Binding-site contacts:
Ligand atom N6 contacts residue TYR21 of chain 1.A at 3.2 Å (h-bond).
Ligand atom N7 contacts residue TYR21 of chain 1.A at 2.9 Å (h-bond).
Ligand atom C6 contacts residue PHE96 of chain 1.A at 3.5 Å (hydrophobic).
Ligand atom N3 contacts residue LEU136 of chain 1.B at 3.4 Å.
Ligand atom C5 contacts residue TYR21 of chain 1.B at 3.4 Å (hydrophobic).
Ligand atom N6 contacts residue PHE96 of chain 1.A at 3.2 Å.
Ligand atom OP2 contacts residue ASN137 of chain 1.B at 3.0 Å (h-bond).
Ligand atom OP2 contacts residue TRP16 of chain 1.A at 3.1 Å (h-bond).
Ligand atom N6 contacts residue TYR21 of chain 1.B at 2.8 Å (h-bond).
Ligand atom C5 contacts residue PHE170 of chain 1.B at 3.5 Å (hydrophobic).
Ligand atom O4' contacts residue THR133 of chain 1.A at 3.0 Å (h-bond).
Ligand atom N1 contacts residue PHE96 of chain 1.A at 3.3 Å.
Ligand atom N1 contacts residue LYS17 of chain 1.A at 3.3 Å (salt-bridge).
Ligand atom N1 contacts residue ILE54 of chain 1.B at 3.3 Å.
Ligand atom OP1 contacts residue TRP16 of chain 1.A at 3.3 Å (h-bond).
Ligand atom N6 contacts residue PHE96 of chain 1.B at 3.0 Å.
Ligand atom O4' contacts residue THR133 of chain 1.B at 3.4 Å (h-bond).
Ligand atom C4 contacts residue PHE170 of chain 1.B at 3.4 Å (hydrophobic).
Ligand atom C6 contacts residue TYR21 of chain 1.B at 3.5 Å (hydrophobic).
Ligand atom N6 contacts residue THR19 of chain 1.A at 3.5 Å.
Ligand atom N7 contacts residue ARG15 of chain 1.B at 3.5 Å (salt-bridge).
Ligand atom O2' contacts residue PRO169 of chain 1.B at 3.5 Å.
Ligand atom C1' contacts residue THR133 of chain 1.B at 3.5 Å.
Ligand atom N1 contacts residue ILE54 of chain 1.A at 3.5 Å.
Ligand atom N6 contacts residue THR19 of chain 1.B at 3.5 Å (h-bond).
Ligand atom C8 contacts residue ARG15 of chain 1.B at 3.2 Å.
Ligand atom N1 contacts residue THR53 of chain 1.B at 3.5 Å (h-bond).
Ligand atom N7 contacts residue TYR21 of chain 1.B at 2.7 Å (h-bond).
Ligand atom C2 contacts residue ILE54 of chain 1.A at 3.3 Å (hydrophobic).
Ligand atom C2 contacts residue PHE170 of chain 1.B at 3.5 Å (hydrophobic).
Ligand atom N6 contacts residue LYS17 of chain 1.B at 3.5 Å (salt-bridge).
Ligand atom N6 contacts residue LYS17 of chain 1.A at 3.0 Å (salt-bridge).
Ligand atom O4' contacts residue LEU136 of chain 1.B at 3.4 Å.
Ligand atom O4' contacts residue HIS134 of chain 1.B at 3.4 Å.
Ligand atom OP2 contacts residue TRP16 of chain 1.B at 3.1 Å (h-bond).
Ligand atom O2' contacts residue PHE170 of chain 1.B at 3.1 Å (h-bond).
Ligand atom O2' contacts residue PHE170 of chain 1.A at 2.9 Å (h-bond).
Ligand atom OP2 contacts residue HIS134 of chain 1.A at 2.5 Å (h-bond).
Ligand atom C8 contacts residue THR133 of chain 1.B at 3.5 Å.
Ligand atom OP1 contacts residue LEU136 of chain 1.B at 3.5 Å.

Sequence of chain 1.B:
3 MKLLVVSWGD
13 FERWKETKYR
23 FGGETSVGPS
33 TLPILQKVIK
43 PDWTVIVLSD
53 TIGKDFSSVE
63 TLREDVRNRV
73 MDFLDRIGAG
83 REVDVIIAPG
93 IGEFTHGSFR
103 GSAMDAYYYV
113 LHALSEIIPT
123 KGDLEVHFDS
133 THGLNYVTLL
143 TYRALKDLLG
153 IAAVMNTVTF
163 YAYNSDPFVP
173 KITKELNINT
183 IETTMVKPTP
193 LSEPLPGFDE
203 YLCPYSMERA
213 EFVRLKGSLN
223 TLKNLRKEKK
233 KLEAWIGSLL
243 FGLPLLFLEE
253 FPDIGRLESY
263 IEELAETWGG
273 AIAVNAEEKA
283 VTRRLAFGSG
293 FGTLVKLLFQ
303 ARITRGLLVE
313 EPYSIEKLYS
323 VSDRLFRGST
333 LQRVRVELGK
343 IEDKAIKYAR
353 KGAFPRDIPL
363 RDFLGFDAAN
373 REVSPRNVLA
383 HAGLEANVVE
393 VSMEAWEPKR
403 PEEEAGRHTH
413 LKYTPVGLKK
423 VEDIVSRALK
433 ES

Sequence of chain 1.A:
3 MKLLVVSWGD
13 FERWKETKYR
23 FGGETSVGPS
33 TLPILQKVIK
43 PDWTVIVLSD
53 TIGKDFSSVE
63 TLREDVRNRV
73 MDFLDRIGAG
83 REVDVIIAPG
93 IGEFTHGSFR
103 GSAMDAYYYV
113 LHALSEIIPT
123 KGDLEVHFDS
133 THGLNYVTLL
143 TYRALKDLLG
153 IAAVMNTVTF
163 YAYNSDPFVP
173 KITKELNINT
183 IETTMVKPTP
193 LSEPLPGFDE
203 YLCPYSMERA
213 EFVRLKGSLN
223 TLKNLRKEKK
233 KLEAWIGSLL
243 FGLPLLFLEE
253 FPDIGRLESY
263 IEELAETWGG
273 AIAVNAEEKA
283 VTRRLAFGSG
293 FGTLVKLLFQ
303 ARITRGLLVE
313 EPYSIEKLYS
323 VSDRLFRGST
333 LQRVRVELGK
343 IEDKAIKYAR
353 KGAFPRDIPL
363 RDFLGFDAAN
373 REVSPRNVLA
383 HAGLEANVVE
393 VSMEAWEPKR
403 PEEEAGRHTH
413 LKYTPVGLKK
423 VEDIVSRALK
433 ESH

This small molecule binds to this protein.
Small molecule (SMILES): Nc1ncnc2c1ncn2[C@@H]1O[C@@H]2CO[P](=O)(O)O[C@H]3[C@@H](O)[C@H](n4cnc5c(N)ncnc54)O[C@@H]3CO[P](=O)(O)O[C@H]3[C@@H](O)[C@H](n4cnc5c(N)ncnc54)O[C@@H]3CO[P](=O)(O)O[C@H]3[C@@H](O)[C@H](n4cnc5c(N)ncnc54)O[C@@H]3CO[P](=O)(O)O[C@H]2[C@H]1O